Binding-site contacts:
Ligand atom O2B contacts residue GLY179 of chain 1.D at 3.5 Å.
Ligand atom O3' contacts residue GLY274 of chain 1.D at 3.0 Å (h-bond).
Ligand atom O4' contacts residue TYR271 of chain 1.D at 3.6 Å.
Ligand atom O2B contacts residue ASP192 of chain 1.D at 3.0 Å (salt-bridge).
Ligand atom O3' contacts residue TYR271 of chain 1.D at 3.6 Å (h-bond).
Ligand atom C5 contacts residue ASP276 of chain 1.D at 3.6 Å.
Ligand atom O3' contacts residue THR273 of chain 1.D at 3.0 Å.
Ligand atom O3B contacts residue MG1 of chain 1.E at 3.5 Å.
Ligand atom C2' contacts residue ASP276 of chain 1.D at 3.4 Å.
Ligand atom PB contacts residue MG1 of chain 1.E at 3.0 Å.
Ligand atom O1B contacts residue ARG183 of chain 1.D at 3.2 Å (salt-bridge).
Ligand atom PG contacts residue SER180 of chain 1.D at 3.7 Å.
Ligand atom O3A contacts residue MG1 of chain 1.E at 3.1 Å.
Ligand atom O1G contacts residue MG1 of chain 1.E at 2.1 Å.
Ligand atom O1G contacts residue ASP190 of chain 1.D at 2.9 Å (salt-bridge).
Ligand atom O2G contacts residue ARG149 of chain 1.D at 3.6 Å.
Ligand atom O2B contacts residue ASP190 of chain 1.D at 3.8 Å.
Ligand atom O1A contacts residue ASP190 of chain 1.D at 2.5 Å (salt-bridge).
Ligand atom O2G contacts residue SER180 of chain 1.D at 2.7 Å (h-bond).
Ligand atom PG contacts residue MG1 of chain 1.E at 3.3 Å.
Ligand atom PA contacts residue ASP192 of chain 1.D at 3.8 Å.
Ligand atom O5' contacts residue MG1 of chain 1.E at 3.5 Å.
Ligand atom O3' contacts residue PHE272 of chain 1.D at 3.2 Å (h-bond).
Ligand atom O5' contacts residue ASP192 of chain 1.D at 3.2 Å (salt-bridge).
Ligand atom C5' contacts residue ASP192 of chain 1.D at 3.7 Å.
Ligand atom O1G contacts residue GLY189 of chain 1.D at 3.4 Å (h-bond).
Ligand atom C6 contacts residue ASP276 of chain 1.D at 3.5 Å.
Ligand atom O3G contacts residue GLY189 of chain 1.D at 3.8 Å.
Ligand atom O2G contacts residue GLY189 of chain 1.D at 3.0 Å (h-bond).
Ligand atom PG contacts residue GLY189 of chain 1.D at 3.5 Å.
Ligand atom O1A contacts residue ASP192 of chain 1.D at 2.9 Å (salt-bridge).
Ligand atom O2 contacts residue ASN279 of chain 1.D at 3.2 Å (h-bond).
Ligand atom C1' contacts residue TYR271 of chain 1.D at 3.7 Å (hydrophobic).
Ligand atom O2B contacts residue MG1 of chain 1.E at 1.9 Å.
Ligand atom O2B contacts residue SER180 of chain 1.D at 3.3 Å (h-bond).
Ligand atom PA contacts residue MG1 of chain 1.E at 3.0 Å.
Ligand atom N1 contacts residue ASP276 of chain 1.D at 3.7 Å.
Ligand atom O1A contacts residue MG1 of chain 1.E at 2.0 Å.
Ligand atom C2 contacts residue TYR271 of chain 1.D at 3.8 Å (hydrophobic).
Ligand atom O2 contacts residue TYR271 of chain 1.D at 3.2 Å.

This small molecule binds to this protein.
Small molecule (SMILES): Nc1ccn([C@H]2C[C@H](O)[C@@H](CO[P](=O)(O)O[P](=O)(O)OP(=O)(O)O)O2)c(=O)n1

Sequence of chain 1.D:
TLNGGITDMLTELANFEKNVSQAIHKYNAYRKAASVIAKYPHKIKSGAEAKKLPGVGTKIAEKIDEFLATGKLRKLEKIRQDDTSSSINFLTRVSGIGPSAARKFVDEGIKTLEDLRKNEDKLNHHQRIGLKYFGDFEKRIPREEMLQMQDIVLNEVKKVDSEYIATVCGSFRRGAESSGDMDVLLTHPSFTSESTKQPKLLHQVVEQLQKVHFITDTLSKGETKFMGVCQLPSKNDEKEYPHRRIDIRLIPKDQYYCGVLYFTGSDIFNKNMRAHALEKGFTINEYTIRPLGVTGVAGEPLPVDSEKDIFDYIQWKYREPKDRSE